A small-molecule ligand and the protein it binds are described below.
Small molecule (SMILES): CC(=O)N[C@H]1[C@H](O[C@H]2[C@H](O)[C@@H](NC(C)=O)CO[C@@H]2CO)O[C@H](CO)[C@@H](O)[C@@H]1O

Sequence of chain 1.C:
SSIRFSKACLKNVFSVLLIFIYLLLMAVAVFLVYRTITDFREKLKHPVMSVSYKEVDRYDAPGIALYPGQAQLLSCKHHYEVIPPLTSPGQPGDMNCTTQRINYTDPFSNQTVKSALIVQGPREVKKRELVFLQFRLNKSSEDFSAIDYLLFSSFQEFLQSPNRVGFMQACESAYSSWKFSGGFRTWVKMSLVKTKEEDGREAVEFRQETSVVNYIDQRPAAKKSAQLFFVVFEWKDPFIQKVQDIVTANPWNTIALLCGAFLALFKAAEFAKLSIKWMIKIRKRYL

Binding-site contacts:
Ligand atom C6 contacts residue SER167 of chain 1.C at 4.1 Å.
Ligand atom C5 contacts residue ASN155 of chain 1.C at 3.6 Å.
Ligand atom C5 contacts residue SER167 of chain 1.C at 4.1 Å.
Ligand atom C1 contacts residue SER167 of chain 1.C at 4.4 Å.
Ligand atom O7 contacts residue ARG153 of chain 1.C at 4.4 Å.
Ligand atom O5 contacts residue ASN155 of chain 1.C at 2.3 Å (h-bond).
Ligand atom C2 contacts residue ASN155 of chain 1.C at 2.4 Å.
Ligand atom N2 contacts residue ASN155 of chain 1.C at 2.9 Å (h-bond).
Ligand atom C7 contacts residue ASN155 of chain 1.C at 3.5 Å.
Ligand atom O7 contacts residue ASN155 of chain 1.C at 3.8 Å.
Ligand atom C4 contacts residue ASN155 of chain 1.C at 4.2 Å.
Ligand atom O5 contacts residue SER167 of chain 1.C at 3.9 Å.
Ligand atom O6 contacts residue SER167 of chain 1.C at 3.4 Å.
Ligand atom C1 contacts residue ASN155 of chain 1.C at 1.4 Å.
Ligand atom C3 contacts residue ASN155 of chain 1.C at 3.8 Å.